Sequence of chain 1.A:
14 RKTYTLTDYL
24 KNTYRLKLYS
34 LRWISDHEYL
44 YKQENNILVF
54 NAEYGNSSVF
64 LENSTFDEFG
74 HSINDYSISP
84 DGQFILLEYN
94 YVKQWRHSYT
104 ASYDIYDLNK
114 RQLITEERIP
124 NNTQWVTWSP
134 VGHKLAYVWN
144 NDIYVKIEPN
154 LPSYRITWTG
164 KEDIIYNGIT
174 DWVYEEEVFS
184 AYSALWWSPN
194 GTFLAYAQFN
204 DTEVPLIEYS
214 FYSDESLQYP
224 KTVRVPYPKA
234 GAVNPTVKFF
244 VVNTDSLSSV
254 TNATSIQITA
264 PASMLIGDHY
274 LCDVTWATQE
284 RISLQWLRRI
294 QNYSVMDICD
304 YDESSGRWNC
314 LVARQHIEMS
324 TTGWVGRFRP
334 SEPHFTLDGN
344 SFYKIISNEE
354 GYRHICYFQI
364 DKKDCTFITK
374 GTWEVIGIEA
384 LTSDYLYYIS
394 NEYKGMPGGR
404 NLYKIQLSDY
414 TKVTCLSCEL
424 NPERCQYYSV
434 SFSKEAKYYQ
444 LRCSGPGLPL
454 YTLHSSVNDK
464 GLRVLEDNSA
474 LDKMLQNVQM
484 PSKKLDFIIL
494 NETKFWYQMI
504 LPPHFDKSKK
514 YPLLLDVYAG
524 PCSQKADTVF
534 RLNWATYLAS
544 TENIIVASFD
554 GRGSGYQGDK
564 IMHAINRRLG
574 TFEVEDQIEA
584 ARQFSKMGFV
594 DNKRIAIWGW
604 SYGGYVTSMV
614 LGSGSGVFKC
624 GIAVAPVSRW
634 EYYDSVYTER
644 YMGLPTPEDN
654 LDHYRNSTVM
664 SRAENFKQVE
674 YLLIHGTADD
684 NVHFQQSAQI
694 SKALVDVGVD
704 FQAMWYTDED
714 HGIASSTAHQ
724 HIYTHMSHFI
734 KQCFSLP

Binding-site contacts:
Ligand atom O5 contacts residue ASN255 of chain 1.A at 2.6 Å (h-bond).
Ligand atom O5 contacts residue TRP161 of chain 1.A at 4.0 Å.
Ligand atom C3 contacts residue ASN255 of chain 1.A at 4.0 Å.
Ligand atom O3 contacts residue ASN255 of chain 1.A at 4.3 Å.
Ligand atom O4 contacts residue TRP161 of chain 1.A at 4.3 Å.
Ligand atom C8 contacts residue TRP161 of chain 1.A at 4.0 Å (hydrophobic).
Ligand atom C7 contacts residue TRP161 of chain 1.A at 4.1 Å (hydrophobic).
Ligand atom N2 contacts residue TRP161 of chain 1.A at 3.9 Å.
Ligand atom C2 contacts residue ASN255 of chain 1.A at 2.8 Å.
Ligand atom C1 contacts residue ASN255 of chain 1.A at 1.8 Å.
Ligand atom N2 contacts residue ASN255 of chain 1.A at 3.5 Å (h-bond).
Ligand atom C5 contacts residue ASN255 of chain 1.A at 3.9 Å.
Ligand atom O7 contacts residue VAL253 of chain 1.A at 4.0 Å.
Ligand atom C5 contacts residue TRP161 of chain 1.A at 3.8 Å (hydrophobic).
Ligand atom O7 contacts residue THR254 of chain 1.A at 4.5 Å.
Ligand atom O7 contacts residue ASN255 of chain 1.A at 2.7 Å (h-bond).
Ligand atom C6 contacts residue TRP161 of chain 1.A at 4.1 Å (hydrophobic).
Ligand atom C8 contacts residue LYS113 of chain 2.D at 4.0 Å.
Ligand atom C8 contacts residue ASN255 of chain 1.A at 3.9 Å.
Ligand atom C1 contacts residue TRP161 of chain 1.A at 3.9 Å (hydrophobic).
Ligand atom C7 contacts residue ASN255 of chain 1.A at 3.1 Å.

Sequence of chain 2.D:
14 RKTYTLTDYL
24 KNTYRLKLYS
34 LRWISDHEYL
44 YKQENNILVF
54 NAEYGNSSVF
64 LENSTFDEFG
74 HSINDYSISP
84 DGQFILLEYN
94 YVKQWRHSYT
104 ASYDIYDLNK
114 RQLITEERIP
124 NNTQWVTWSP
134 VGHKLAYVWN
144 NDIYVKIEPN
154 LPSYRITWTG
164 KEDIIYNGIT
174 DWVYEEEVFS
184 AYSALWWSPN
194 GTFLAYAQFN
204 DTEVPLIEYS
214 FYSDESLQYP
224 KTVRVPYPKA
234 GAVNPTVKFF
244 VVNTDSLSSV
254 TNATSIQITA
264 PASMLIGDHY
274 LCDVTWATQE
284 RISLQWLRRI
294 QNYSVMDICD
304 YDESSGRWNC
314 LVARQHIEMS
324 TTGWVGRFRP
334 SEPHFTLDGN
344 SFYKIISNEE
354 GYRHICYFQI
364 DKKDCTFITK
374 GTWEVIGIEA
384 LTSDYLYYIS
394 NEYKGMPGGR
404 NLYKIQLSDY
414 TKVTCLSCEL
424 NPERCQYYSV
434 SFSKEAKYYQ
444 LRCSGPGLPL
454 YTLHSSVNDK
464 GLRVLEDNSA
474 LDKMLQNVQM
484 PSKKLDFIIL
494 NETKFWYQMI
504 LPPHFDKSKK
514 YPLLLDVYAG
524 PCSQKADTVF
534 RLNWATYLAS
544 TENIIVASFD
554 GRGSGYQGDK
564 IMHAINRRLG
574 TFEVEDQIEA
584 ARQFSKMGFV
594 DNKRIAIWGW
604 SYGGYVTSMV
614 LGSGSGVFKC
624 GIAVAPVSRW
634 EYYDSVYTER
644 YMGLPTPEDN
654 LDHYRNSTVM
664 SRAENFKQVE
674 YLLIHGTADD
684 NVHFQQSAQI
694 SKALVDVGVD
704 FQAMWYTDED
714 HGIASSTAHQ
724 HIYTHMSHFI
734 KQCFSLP

This small molecule binds to this protein.
Small molecule (SMILES): CC(=O)N[C@@H]1[C@@H](O)[C@H](O)[C@@H](CO)O[C@H]1O